Sequence of chain 8.A:
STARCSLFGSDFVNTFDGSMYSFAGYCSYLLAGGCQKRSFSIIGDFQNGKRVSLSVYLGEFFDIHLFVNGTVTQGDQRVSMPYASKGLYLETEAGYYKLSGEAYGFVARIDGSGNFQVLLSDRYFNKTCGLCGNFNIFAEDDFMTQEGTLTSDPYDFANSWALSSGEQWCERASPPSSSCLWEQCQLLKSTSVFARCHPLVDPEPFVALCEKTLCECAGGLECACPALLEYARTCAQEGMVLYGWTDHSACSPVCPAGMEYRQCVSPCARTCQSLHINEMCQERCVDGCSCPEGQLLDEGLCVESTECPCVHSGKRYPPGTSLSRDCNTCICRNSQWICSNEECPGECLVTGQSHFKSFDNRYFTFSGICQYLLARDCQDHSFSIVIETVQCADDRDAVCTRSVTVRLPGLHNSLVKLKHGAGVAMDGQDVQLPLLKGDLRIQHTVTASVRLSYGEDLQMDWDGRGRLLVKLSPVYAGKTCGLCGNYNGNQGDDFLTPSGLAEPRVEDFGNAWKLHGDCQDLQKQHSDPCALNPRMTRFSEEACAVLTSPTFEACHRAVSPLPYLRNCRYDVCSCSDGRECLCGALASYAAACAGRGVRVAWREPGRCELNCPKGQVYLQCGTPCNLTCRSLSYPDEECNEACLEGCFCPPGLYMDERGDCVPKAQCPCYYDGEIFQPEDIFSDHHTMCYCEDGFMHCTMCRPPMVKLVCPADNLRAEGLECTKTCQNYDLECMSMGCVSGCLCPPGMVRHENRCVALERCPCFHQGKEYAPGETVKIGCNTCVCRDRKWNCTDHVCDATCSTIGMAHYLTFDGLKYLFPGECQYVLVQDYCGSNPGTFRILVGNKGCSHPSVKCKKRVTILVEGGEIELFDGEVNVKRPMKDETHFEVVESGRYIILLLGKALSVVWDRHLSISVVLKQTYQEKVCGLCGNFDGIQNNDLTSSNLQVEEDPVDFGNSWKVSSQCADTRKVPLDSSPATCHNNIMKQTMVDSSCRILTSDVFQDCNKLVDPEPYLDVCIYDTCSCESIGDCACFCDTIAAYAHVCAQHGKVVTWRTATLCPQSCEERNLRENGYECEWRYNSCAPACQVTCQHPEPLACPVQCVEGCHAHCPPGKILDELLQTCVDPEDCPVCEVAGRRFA

Binding-site contacts:
Ligand atom C3 contacts residue ASN156 of chain 8.A at 3.8 Å.
Ligand atom O5 contacts residue ASN156 of chain 8.A at 2.3 Å (h-bond).
Ligand atom C7 contacts residue ASN156 of chain 8.A at 3.5 Å.
Ligand atom O7 contacts residue ASN156 of chain 8.A at 3.7 Å.
Ligand atom C4 contacts residue ASN156 of chain 8.A at 4.2 Å.
Ligand atom C1 contacts residue ASN156 of chain 8.A at 1.4 Å.
Ligand atom C5 contacts residue ASN156 of chain 8.A at 3.6 Å.
Ligand atom C8 contacts residue ASN166 of chain 8.A at 4.0 Å.
Ligand atom C2 contacts residue ASN156 of chain 8.A at 2.4 Å.
Ligand atom N2 contacts residue ASN156 of chain 8.A at 2.9 Å (h-bond).

A small-molecule ligand and the protein it binds are described below.
Small molecule (SMILES): CC(=O)N[C@@H]1[C@@H](O)[C@H](O)[C@@H](CO)O[C@H]1O